Sequence of chain 1.A:
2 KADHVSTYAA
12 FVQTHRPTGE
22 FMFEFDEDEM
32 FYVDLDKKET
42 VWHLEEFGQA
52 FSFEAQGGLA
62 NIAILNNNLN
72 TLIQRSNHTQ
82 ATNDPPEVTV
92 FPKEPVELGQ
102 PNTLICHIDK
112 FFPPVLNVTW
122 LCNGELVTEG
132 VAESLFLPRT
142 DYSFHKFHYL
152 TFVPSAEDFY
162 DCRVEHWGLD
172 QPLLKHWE

Binding-site contacts:
Ligand atom O7 contacts residue ASN78 of chain 1.A at 3.3 Å (h-bond).
Ligand atom C5 contacts residue ASN78 of chain 1.A at 3.7 Å.
Ligand atom C7 contacts residue SER77 of chain 1.A at 4.5 Å.
Ligand atom C8 contacts residue LEU74 of chain 1.B at 4.4 Å (hydrophobic).
Ligand atom C7 contacts residue ARG76 of chain 1.A at 3.8 Å.
Ligand atom O7 contacts residue SER77 of chain 1.A at 4.3 Å.
Ligand atom C1 contacts residue ASN78 of chain 1.A at 1.4 Å.
Ligand atom C7 contacts residue ASN78 of chain 1.A at 3.4 Å.
Ligand atom C2 contacts residue ASN78 of chain 1.A at 2.5 Å.
Ligand atom N2 contacts residue ARG76 of chain 1.A at 3.7 Å.
Ligand atom N2 contacts residue ASN78 of chain 1.A at 2.9 Å (h-bond).
Ligand atom C8 contacts residue ARG76 of chain 1.A at 3.4 Å.
Ligand atom O5 contacts residue ASN78 of chain 1.A at 2.3 Å (h-bond).
Ligand atom C8 contacts residue SER77 of chain 1.A at 3.9 Å.
Ligand atom C4 contacts residue ASN78 of chain 1.A at 4.2 Å.
Ligand atom C3 contacts residue ASN78 of chain 1.A at 3.8 Å.

Sequence of chain 1.B:
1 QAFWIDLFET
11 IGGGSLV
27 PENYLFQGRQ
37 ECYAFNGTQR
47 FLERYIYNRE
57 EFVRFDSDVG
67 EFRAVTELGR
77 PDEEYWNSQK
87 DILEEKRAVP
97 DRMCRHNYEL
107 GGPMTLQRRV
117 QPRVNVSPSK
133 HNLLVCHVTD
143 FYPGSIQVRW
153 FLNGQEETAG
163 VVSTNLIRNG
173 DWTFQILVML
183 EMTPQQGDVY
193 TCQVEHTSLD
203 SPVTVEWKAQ

A small-molecule ligand and the protein it binds are described below.
Small molecule (SMILES): CC(=O)N[C@@H]1[C@@H](O)[C@H](O)[C@@H](CO)O[C@H]1O